The small molecule below binds the protein below.
Small molecule (SMILES): NC(=[NH2+])c1ccc2[nH]c(-c3cc([C@@H](CC(=O)[O-])C(=O)[O-])cc(Br)c3[O-])nc2c1

Binding-site contacts:
Ligand atom C6X contacts residue GLN174 of chain 1.A at 3.1 Å.
Ligand atom N3 contacts residue SER177 of chain 1.A at 2.7 Å (h-bond).
Ligand atom C4' contacts residue GLN174 of chain 1.A at 3.5 Å.
Ligand atom O9X contacts residue GLN174 of chain 1.A at 3.1 Å (h-bond).
Ligand atom O6' contacts residue SER177 of chain 1.A at 2.3 Å (h-bond).
Ligand atom C3' contacts residue GLN174 of chain 1.A at 3.2 Å.
Ligand atom C1 contacts residue TRP193 of chain 1.A at 3.8 Å (hydrophobic).
Ligand atom C3 contacts residue SER177 of chain 1.A at 3.5 Å.
Ligand atom N1 contacts residue GLY194 of chain 1.A at 3.8 Å.
Ligand atom C4 contacts residue SER192 of chain 1.A at 3.7 Å.
Ligand atom CVX contacts residue GLN174 of chain 1.A at 3.2 Å.
Ligand atom C1' contacts residue GLN174 of chain 1.A at 3.7 Å.
Ligand atom C6' contacts residue HIS40 of chain 1.A at 3.6 Å.
Ligand atom N3 contacts residue SER192 of chain 1.A at 3.8 Å.
Ligand atom N1 contacts residue SER172 of chain 1.A at 3.4 Å (h-bond).
Ligand atom N1 contacts residue CYS197 of chain 1.A at 3.7 Å.
Ligand atom N2 contacts residue GLY204 of chain 1.A at 3.5 Å.
Ligand atom BR5' contacts residue HIS40 of chain 1.A at 3.6 Å.
Ligand atom C1 contacts residue SER172 of chain 1.A at 3.8 Å.
Ligand atom C2 contacts residue SER172 of chain 1.A at 3.7 Å.
Ligand atom C3 contacts residue VAL191 of chain 1.A at 3.7 Å (hydrophobic).
Ligand atom C6' contacts residue SER177 of chain 1.A at 3.6 Å.
Ligand atom O8X contacts residue GLN174 of chain 1.A at 3.1 Å (h-bond).
Ligand atom N1 contacts residue ASP171 of chain 1.A at 3.3 Å (salt-bridge).
Ligand atom N3 contacts residue GLN174 of chain 1.A at 3.8 Å.
Ligand atom C8 contacts residue GLN174 of chain 1.A at 3.7 Å.
Ligand atom C3 contacts residue SER192 of chain 1.A at 3.5 Å.
Ligand atom C4 contacts residue SER177 of chain 1.A at 3.4 Å.
Ligand atom C2' contacts residue GLN174 of chain 1.A at 3.6 Å.
Ligand atom C7 contacts residue ASP171 of chain 1.A at 3.8 Å.
Ligand atom C7 contacts residue GLY196 of chain 1.A at 3.7 Å.
Ligand atom C7X contacts residue GLN174 of chain 1.A at 2.8 Å.
Ligand atom N2 contacts residue SER172 of chain 1.A at 3.1 Å (h-bond).
Ligand atom C5 contacts residue GLN174 of chain 1.A at 3.8 Å.
Ligand atom N2 contacts residue TRP193 of chain 1.A at 3.7 Å.
Ligand atom N1 contacts residue GLY196 of chain 1.A at 2.5 Å (h-bond).
Ligand atom N2 contacts residue ASP171 of chain 1.A at 3.2 Å (salt-bridge).
Ligand atom C7 contacts residue SER172 of chain 1.A at 3.2 Å.
Ligand atom C8 contacts residue SER177 of chain 1.A at 3.8 Å.
Ligand atom O6' contacts residue HIS40 of chain 1.A at 2.7 Å (h-bond).

Sequence of chain 1.A:
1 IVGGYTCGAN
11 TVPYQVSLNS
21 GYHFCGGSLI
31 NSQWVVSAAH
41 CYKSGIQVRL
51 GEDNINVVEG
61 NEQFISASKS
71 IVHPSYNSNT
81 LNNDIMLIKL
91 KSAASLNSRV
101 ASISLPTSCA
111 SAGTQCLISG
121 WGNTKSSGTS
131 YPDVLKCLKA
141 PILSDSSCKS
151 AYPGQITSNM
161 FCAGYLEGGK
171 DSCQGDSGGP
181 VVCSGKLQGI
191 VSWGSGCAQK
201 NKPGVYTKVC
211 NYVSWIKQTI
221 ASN